Binding-site contacts:
Ligand atom C5 contacts residue ALA704 of chain 1.B at 3.9 Å (hydrophobic).
Ligand atom C3 contacts residue ASN1072 of chain 1.B at 3.8 Å.
Ligand atom C8 contacts residue GLU1070 of chain 1.B at 3.4 Å.
Ligand atom O7 contacts residue ALA704 of chain 1.B at 4.2 Å.
Ligand atom O4 contacts residue ALA704 of chain 1.B at 4.2 Å.
Ligand atom C2 contacts residue ASN1072 of chain 1.B at 2.5 Å.
Ligand atom O5 contacts residue ASN1072 of chain 1.B at 2.3 Å (h-bond).
Ligand atom O7 contacts residue ASN1072 of chain 1.B at 4.4 Å.
Ligand atom C4 contacts residue ASN1072 of chain 1.B at 4.2 Å.
Ligand atom C4 contacts residue ALA704 of chain 1.B at 4.4 Å (hydrophobic).
Ligand atom C1 contacts residue ASN1072 of chain 1.B at 1.4 Å.
Ligand atom C7 contacts residue ASN1072 of chain 1.B at 3.9 Å.
Ligand atom C8 contacts residue ASN1072 of chain 1.B at 4.3 Å.
Ligand atom C3 contacts residue ALA704 of chain 1.B at 4.3 Å (hydrophobic).
Ligand atom C1 contacts residue GLN893 of chain 1.C at 4.5 Å.
Ligand atom C5 contacts residue ASN1072 of chain 1.B at 3.7 Å.
Ligand atom N2 contacts residue ASN1072 of chain 1.B at 3.0 Å (h-bond).

The protein below binds the small molecule below.
Small molecule (SMILES): CC(=O)N[C@H]1[C@H](O[C@H]2[C@H](O)[C@@H](NC(C)=O)CO[C@@H]2CO[C@@H]2O[C@@H](C)[C@@H](O)[C@@H](O)[C@@H]2O)O[C@H](CO)[C@@H](O)[C@@H]1O

Sequence of chain 1.C:
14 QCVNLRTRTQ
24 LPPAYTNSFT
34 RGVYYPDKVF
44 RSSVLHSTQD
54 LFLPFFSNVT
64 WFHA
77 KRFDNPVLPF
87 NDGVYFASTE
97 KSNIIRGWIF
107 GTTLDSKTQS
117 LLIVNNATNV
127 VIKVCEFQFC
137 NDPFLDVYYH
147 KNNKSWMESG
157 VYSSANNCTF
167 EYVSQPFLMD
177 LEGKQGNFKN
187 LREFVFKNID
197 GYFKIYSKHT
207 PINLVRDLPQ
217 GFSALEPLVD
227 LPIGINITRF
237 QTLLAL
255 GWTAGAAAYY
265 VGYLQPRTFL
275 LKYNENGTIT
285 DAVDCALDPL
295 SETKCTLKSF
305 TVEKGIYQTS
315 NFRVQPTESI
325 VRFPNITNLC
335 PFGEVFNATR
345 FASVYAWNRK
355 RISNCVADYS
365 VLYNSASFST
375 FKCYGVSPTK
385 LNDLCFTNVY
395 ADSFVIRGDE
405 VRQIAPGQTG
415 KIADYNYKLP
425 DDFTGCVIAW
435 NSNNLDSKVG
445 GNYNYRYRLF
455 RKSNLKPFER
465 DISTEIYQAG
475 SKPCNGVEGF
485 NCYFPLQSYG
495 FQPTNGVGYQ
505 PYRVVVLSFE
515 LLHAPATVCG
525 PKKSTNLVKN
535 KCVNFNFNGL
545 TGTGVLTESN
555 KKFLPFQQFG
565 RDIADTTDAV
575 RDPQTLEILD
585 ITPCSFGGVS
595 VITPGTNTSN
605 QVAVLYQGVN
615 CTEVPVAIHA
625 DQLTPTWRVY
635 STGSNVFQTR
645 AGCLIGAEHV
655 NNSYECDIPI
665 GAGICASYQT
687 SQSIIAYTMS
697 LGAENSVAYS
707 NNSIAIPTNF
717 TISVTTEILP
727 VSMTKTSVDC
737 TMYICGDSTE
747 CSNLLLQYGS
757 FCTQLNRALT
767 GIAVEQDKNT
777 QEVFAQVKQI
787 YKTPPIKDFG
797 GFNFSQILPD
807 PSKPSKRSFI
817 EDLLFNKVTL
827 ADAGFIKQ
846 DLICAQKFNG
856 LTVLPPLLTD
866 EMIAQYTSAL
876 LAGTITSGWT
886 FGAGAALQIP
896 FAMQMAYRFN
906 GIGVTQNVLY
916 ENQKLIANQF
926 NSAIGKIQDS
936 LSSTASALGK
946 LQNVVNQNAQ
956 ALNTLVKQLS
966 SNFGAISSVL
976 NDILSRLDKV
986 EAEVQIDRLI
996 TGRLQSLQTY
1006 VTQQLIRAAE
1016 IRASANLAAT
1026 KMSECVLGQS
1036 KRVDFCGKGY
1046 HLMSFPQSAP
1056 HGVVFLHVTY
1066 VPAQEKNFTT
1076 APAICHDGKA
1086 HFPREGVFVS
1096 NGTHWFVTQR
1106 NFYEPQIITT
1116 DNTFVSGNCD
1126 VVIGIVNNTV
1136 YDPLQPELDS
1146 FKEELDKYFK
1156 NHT

Sequence of chain 1.B:
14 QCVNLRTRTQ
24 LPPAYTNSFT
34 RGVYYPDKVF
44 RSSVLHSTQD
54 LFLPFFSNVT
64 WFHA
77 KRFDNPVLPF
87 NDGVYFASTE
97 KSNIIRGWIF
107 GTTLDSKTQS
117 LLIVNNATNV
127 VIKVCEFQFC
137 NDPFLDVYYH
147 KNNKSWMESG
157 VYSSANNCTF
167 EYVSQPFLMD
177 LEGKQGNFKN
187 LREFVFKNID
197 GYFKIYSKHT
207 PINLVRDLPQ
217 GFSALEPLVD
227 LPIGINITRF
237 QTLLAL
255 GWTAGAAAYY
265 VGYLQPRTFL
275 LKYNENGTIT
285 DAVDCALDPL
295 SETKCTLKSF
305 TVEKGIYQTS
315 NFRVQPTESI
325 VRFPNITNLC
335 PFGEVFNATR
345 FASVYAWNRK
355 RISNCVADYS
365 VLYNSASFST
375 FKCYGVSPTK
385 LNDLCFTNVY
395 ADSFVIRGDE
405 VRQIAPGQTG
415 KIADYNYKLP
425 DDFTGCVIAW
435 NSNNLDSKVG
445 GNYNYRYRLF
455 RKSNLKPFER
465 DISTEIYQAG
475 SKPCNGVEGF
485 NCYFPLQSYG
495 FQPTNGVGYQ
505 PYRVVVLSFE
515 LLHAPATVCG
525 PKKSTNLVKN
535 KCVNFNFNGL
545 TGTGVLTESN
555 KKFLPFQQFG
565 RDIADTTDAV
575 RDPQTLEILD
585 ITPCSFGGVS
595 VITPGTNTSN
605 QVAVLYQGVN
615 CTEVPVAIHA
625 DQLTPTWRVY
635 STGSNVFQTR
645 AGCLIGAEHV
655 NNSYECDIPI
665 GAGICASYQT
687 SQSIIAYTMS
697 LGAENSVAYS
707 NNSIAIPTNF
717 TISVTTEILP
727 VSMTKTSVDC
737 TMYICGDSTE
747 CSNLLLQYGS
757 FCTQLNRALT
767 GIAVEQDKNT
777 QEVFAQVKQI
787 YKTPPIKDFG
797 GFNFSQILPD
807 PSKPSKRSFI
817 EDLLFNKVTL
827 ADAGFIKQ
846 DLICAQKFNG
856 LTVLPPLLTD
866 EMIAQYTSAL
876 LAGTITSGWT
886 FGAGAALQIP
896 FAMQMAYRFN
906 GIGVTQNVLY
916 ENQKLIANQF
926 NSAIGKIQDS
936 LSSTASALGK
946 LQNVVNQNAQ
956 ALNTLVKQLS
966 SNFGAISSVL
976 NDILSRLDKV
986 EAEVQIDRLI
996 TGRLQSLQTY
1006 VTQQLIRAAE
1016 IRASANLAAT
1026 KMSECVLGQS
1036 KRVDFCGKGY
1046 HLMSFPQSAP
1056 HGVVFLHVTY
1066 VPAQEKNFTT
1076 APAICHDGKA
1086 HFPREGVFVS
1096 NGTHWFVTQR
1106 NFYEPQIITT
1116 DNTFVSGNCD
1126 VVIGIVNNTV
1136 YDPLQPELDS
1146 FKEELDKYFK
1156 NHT